A protein and the small-molecule ligand that binds it are described below.
Small molecule (SMILES): Nc1ncnc2c1ncn2[C@@H]1O[C@H]([C@@H]2O[C@@H]3[C@H](O[P](=O)(O)O2)[C@@H](CO[P](=O)(O)O[C@H]2[C@@H](O)[C@H](n4cnc5c(N)ncnc54)O[C@@H]2COP(=O)=O)O[C@H]3n2ccc(=O)[nH]c2=O)[C@@H](O[P](=O)(O)OC[C@H]2O[C@@H](n3ccc(=O)[nH]c3=O)[C@H](O)[C@@H]2O)[C@H]1O

Sequence of chain 8.F:
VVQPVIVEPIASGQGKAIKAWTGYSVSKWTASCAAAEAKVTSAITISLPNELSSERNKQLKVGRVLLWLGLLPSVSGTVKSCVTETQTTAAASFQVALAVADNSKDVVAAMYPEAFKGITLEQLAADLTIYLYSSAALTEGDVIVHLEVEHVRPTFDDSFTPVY

Binding-site contacts:
Ligand atom C1' contacts residue LYS143 of chain 8.F at 3.2 Å.
Ligand atom N3 contacts residue TRP47 of chain 8.F at 3.4 Å.
Ligand atom O4' contacts residue TRP47 of chain 8.F at 3.4 Å.
Ligand atom C5' contacts residue ARG90 of chain 8.F at 4.3 Å.
Ligand atom O2' contacts residue LYS143 of chain 8.F at 3.8 Å.
Ligand atom C4 contacts residue TRP47 of chain 8.F at 3.3 Å (hydrophobic).
Ligand atom C1' contacts residue TRP47 of chain 8.F at 3.7 Å (hydrophobic).
Ligand atom N6 contacts residue TRP47 of chain 8.F at 4.2 Å.
Ligand atom N9 contacts residue TRP47 of chain 8.F at 3.3 Å.
Ligand atom O4' contacts residue LYS143 of chain 8.F at 4.2 Å.
Ligand atom C8 contacts residue TRP47 of chain 8.F at 3.6 Å (hydrophobic).
Ligand atom C3' contacts residue GLU140 of chain 8.F at 3.8 Å.
Ligand atom N9 contacts residue LYS143 of chain 8.F at 3.2 Å (salt-bridge).
Ligand atom C1' contacts residue GLU140 of chain 8.F at 2.7 Å.
Ligand atom C4' contacts residue GLU140 of chain 8.F at 3.4 Å.
Ligand atom O2' contacts residue GLU140 of chain 8.F at 2.3 Å (salt-bridge).
Ligand atom C5 contacts residue TRP47 of chain 8.F at 3.8 Å (hydrophobic).
Ligand atom N9 contacts residue GLU140 of chain 8.F at 4.1 Å.
Ligand atom O3' contacts residue GLU140 of chain 8.F at 4.4 Å.
Ligand atom N7 contacts residue TRP47 of chain 8.F at 3.6 Å.
Ligand atom C2' contacts residue GLU140 of chain 8.F at 3.0 Å.
Ligand atom C2 contacts residue TRP47 of chain 8.F at 3.4 Å (hydrophobic).
Ligand atom C2' contacts residue LYS143 of chain 8.F at 3.7 Å.
Ligand atom N1 contacts residue TRP47 of chain 8.F at 3.7 Å.
Ligand atom O4' contacts residue LYS143 of chain 8.F at 4.4 Å.
Ligand atom C8 contacts residue LYS143 of chain 8.F at 2.7 Å.
Ligand atom C6 contacts residue TRP47 of chain 8.F at 3.7 Å (hydrophobic).
Ligand atom O4' contacts residue GLU140 of chain 8.F at 3.0 Å (salt-bridge).
Ligand atom N7 contacts residue LYS143 of chain 8.F at 3.8 Å.